Binding-site contacts:
Ligand atom C19 contacts residue ASP78 of chain 1.A at 4.2 Å.
Ligand atom N10 contacts residue TRP82 of chain 1.A at 3.9 Å.
Ligand atom C15 contacts residue ARG84 of chain 1.A at 3.5 Å.
Ligand atom C20 contacts residue GLU9 of chain 1.B at 4.1 Å.
Ligand atom S16 contacts residue VAL80 of chain 1.A at 3.6 Å (h-bond).
Ligand atom C20 contacts residue TRP82 of chain 1.A at 4.1 Å (hydrophobic).
Ligand atom O12 contacts residue CYS10 of chain 1.B at 3.1 Å (h-bond).
Ligand atom C4 contacts residue TRP126 of chain 1.A at 4.4 Å (hydrophobic).
Ligand atom C4 contacts residue ASN81 of chain 1.A at 3.8 Å.
Ligand atom C9 contacts residue LEU139 of chain 1.A at 4.2 Å (hydrophobic).
Ligand atom C5 contacts residue VAL80 of chain 1.A at 3.1 Å (hydrophobic).
Ligand atom N18 contacts residue PRO1 of chain 1.B at 3.6 Å (h-bond).
Ligand atom C6 contacts residue VAL80 of chain 1.A at 4.2 Å (hydrophobic).
Ligand atom C2 contacts residue CYS10 of chain 1.B at 3.9 Å (hydrophobic).
Ligand atom C17 contacts residue VAL80 of chain 1.A at 4.4 Å (hydrophobic).
Ligand atom C21 contacts residue PRO1 of chain 1.B at 1.3 Å (hydrophobic).
Ligand atom C9 contacts residue TRP82 of chain 1.A at 3.9 Å (hydrophobic).
Ligand atom C20 contacts residue GLY83 of chain 1.A at 4.2 Å.
Ligand atom O22 contacts residue ILE2 of chain 1.B at 3.3 Å (h-bond).
Ligand atom O12 contacts residue ASN81 of chain 1.A at 3.5 Å.
Ligand atom C6 contacts residue ASN81 of chain 1.A at 4.2 Å.
Ligand atom C20 contacts residue CYS10 of chain 1.B at 1.7 Å (hydrophobic).
Ligand atom N10 contacts residue LEU139 of chain 1.A at 4.2 Å.
Ligand atom C5 contacts residue ASN81 of chain 1.A at 3.6 Å.
Ligand atom C4 contacts residue VAL80 of chain 1.A at 3.7 Å (hydrophobic).
Ligand atom S16 contacts residue ASN81 of chain 1.A at 3.8 Å.
Ligand atom C20 contacts residue TYR140 of chain 1.A at 3.5 Å (hydrophobic).
Ligand atom C11 contacts residue TRP82 of chain 1.A at 3.6 Å (hydrophobic).
Ligand atom O12 contacts residue TRP82 of chain 1.A at 3.0 Å (h-bond).
Ligand atom S16 contacts residue ARG84 of chain 1.A at 3.9 Å.
Ligand atom O22 contacts residue PRO1 of chain 1.B at 2.2 Å (h-bond).
Ligand atom C15 contacts residue PRO1 of chain 1.B at 3.2 Å (hydrophobic).
Ligand atom C11 contacts residue CYS10 of chain 1.B at 2.7 Å (hydrophobic).
Ligand atom N10 contacts residue CYS10 of chain 1.B at 3.8 Å.
Ligand atom O14 contacts residue ASN130 of chain 1.A at 4.4 Å.
Ligand atom C21 contacts residue ILE2 of chain 1.B at 3.9 Å (hydrophobic).
Ligand atom S16 contacts residue GLY79 of chain 1.A at 4.1 Å.
Ligand atom N7 contacts residue CYS10 of chain 1.B at 3.8 Å.
Ligand atom C19 contacts residue PRO1 of chain 1.B at 2.5 Å (hydrophobic).
Ligand atom C15 contacts residue ASP78 of chain 1.A at 3.6 Å.

Sequence of chain 1.A:
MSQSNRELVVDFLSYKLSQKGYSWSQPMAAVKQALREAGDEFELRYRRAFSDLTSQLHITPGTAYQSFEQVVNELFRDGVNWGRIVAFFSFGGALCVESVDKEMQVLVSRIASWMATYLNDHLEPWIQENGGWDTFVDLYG

Sequence of chain 1.B:
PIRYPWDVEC

A small-molecule ligand and the protein it binds are described below.
Small molecule (SMILES): CC(=O)NCCNC(=O)c1ccc(-c2nc(C=O)cs2)cc1